Binding-site contacts:
Ligand atom C14 contacts residue ASP72 of chain 2.B at 3.2 Å.
Ligand atom C21 contacts residue ALA37 of chain 2.B at 3.7 Å (hydrophobic).
Ligand atom C14 contacts residue SER71 of chain 2.B at 3.6 Å.
Ligand atom C20 contacts residue THR10 of chain 2.B at 3.8 Å.
Ligand atom C5 contacts residue MET74 of chain 2.B at 3.7 Å (hydrophobic).
Ligand atom N23 contacts residue ALA37 of chain 2.B at 3.7 Å.
Ligand atom N23 contacts residue ALA38 of chain 2.B at 3.5 Å (h-bond).
Ligand atom C16 contacts residue ALA37 of chain 2.B at 3.9 Å (hydrophobic).
Ligand atom N6 contacts residue LEU73 of chain 2.B at 3.7 Å.
Ligand atom CL contacts residue GLY9 of chain 2.B at 3.4 Å.
Ligand atom C10 contacts residue VAL135 of chain 1.B at 3.8 Å (hydrophobic).
Ligand atom C5 contacts residue LEU73 of chain 2.B at 3.9 Å (hydrophobic).
Ligand atom C8 contacts residue MET74 of chain 2.B at 3.9 Å (hydrophobic).
Ligand atom N12 contacts residue ASP72 of chain 2.B at 3.0 Å (salt-bridge).
Ligand atom CL contacts residue MET74 of chain 2.B at 3.6 Å.
Ligand atom N23 contacts residue SER39 of chain 2.B at 2.9 Å (h-bond).
Ligand atom C10 contacts residue ASN106 of chain 2.B at 3.8 Å.
Ligand atom C15 contacts residue SER71 of chain 2.B at 3.8 Å.
Ligand atom C2 contacts residue LEU102 of chain 2.B at 3.8 Å (hydrophobic).
Ligand atom C20 contacts residue ALA37 of chain 2.B at 3.6 Å (hydrophobic).
Ligand atom C19 contacts residue THR10 of chain 2.B at 3.7 Å.
Ligand atom CL contacts residue PRO8 of chain 2.B at 3.8 Å.
Ligand atom N9 contacts residue MET74 of chain 2.B at 3.0 Å (h-bond).
Ligand atom C8 contacts residue ASP72 of chain 2.B at 3.9 Å.
Ligand atom N23 contacts residue PRO40 of chain 2.B at 3.8 Å.
Ligand atom C15 contacts residue ALA37 of chain 2.B at 3.8 Å (hydrophobic).
Ligand atom C17 contacts residue PHE70 of chain 2.B at 3.7 Å (hydrophobic).
Ligand atom C15 contacts residue PHE70 of chain 2.B at 3.8 Å (hydrophobic).
Ligand atom C17 contacts residue ALA37 of chain 2.B at 3.9 Å (hydrophobic).
Ligand atom C14 contacts residue PHE70 of chain 2.B at 3.8 Å (hydrophobic).
Ligand atom N9 contacts residue LEU73 of chain 2.B at 3.5 Å.
Ligand atom C10 contacts residue LEU102 of chain 2.B at 3.5 Å (hydrophobic).
Ligand atom C18 contacts residue ALA37 of chain 2.B at 3.7 Å (hydrophobic).
Ligand atom C19 contacts residue ALA37 of chain 2.B at 3.6 Å (hydrophobic).
Ligand atom C10 contacts residue MET105 of chain 2.B at 3.7 Å (hydrophobic).
Ligand atom C13 contacts residue HIS138 of chain 1.B at 3.9 Å.
Ligand atom C1 contacts residue LEU102 of chain 2.B at 3.7 Å (hydrophobic).
Ligand atom N6 contacts residue MET74 of chain 2.B at 4.0 Å.
Ligand atom N23 contacts residue PHE70 of chain 2.B at 3.9 Å.
Ligand atom C13 contacts residue ASP72 of chain 2.B at 3.8 Å.

Sequence of chain 2.B:
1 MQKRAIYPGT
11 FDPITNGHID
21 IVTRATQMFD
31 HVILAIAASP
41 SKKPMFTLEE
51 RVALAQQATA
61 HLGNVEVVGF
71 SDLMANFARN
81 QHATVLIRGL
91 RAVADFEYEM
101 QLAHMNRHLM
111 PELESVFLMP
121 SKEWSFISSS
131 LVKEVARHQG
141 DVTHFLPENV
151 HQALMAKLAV

A small-molecule ligand and the protein it binds are described below.
Small molecule (SMILES): CC1=Nc2nc(N[C@H](CC#N)c3cccc(Cl)c3)nn2C(=O)C1

Sequence of chain 1.B:
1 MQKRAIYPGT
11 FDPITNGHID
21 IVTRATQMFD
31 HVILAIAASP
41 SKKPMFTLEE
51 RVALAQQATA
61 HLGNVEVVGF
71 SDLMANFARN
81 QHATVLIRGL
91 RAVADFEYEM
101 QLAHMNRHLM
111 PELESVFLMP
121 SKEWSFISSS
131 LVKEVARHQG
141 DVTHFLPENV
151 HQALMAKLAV